Binding-site contacts:
Ligand atom C6 contacts residue THR160 of chain 1.C at 3.9 Å.
Ligand atom C7 contacts residue ILE237 of chain 1.C at 4.4 Å (hydrophobic).
Ligand atom C7 contacts residue ASN158 of chain 1.C at 3.8 Å.
Ligand atom C2 contacts residue ASN158 of chain 1.C at 2.5 Å.
Ligand atom C5 contacts residue ILE237 of chain 1.C at 4.1 Å (hydrophobic).
Ligand atom C8 contacts residue SER212 of chain 1.E at 3.2 Å.
Ligand atom C8 contacts residue ARG200 of chain 1.C at 3.8 Å.
Ligand atom O6 contacts residue THR160 of chain 1.C at 3.2 Å.
Ligand atom N2 contacts residue SER212 of chain 1.E at 3.2 Å (h-bond).
Ligand atom O7 contacts residue ARG200 of chain 1.C at 4.2 Å.
Ligand atom C2 contacts residue ARG215 of chain 1.E at 4.0 Å.
Ligand atom C6 contacts residue ILE237 of chain 1.C at 4.5 Å (hydrophobic).
Ligand atom O5 contacts residue ILE237 of chain 1.C at 4.4 Å.
Ligand atom C8 contacts residue ARG215 of chain 1.E at 4.2 Å.
Ligand atom C2 contacts residue SER212 of chain 1.E at 4.4 Å.
Ligand atom O5 contacts residue ASN158 of chain 1.C at 2.3 Å (h-bond).
Ligand atom O3 contacts residue ARG215 of chain 1.E at 4.1 Å.
Ligand atom N2 contacts residue ASN158 of chain 1.C at 3.0 Å (h-bond).
Ligand atom C7 contacts residue ARG215 of chain 1.E at 3.6 Å.
Ligand atom C8 contacts residue PRO214 of chain 1.E at 3.9 Å (hydrophobic).
Ligand atom C3 contacts residue ASN158 of chain 1.C at 3.8 Å.
Ligand atom O7 contacts residue ARG215 of chain 1.E at 2.5 Å (salt-bridge).
Ligand atom O5 contacts residue ARG215 of chain 1.E at 4.0 Å.
Ligand atom C7 contacts residue PRO214 of chain 1.E at 4.1 Å (hydrophobic).
Ligand atom O7 contacts residue PRO214 of chain 1.E at 3.5 Å.
Ligand atom C7 contacts residue ARG200 of chain 1.C at 4.2 Å.
Ligand atom C1 contacts residue SER212 of chain 1.E at 4.4 Å.
Ligand atom C8 contacts residue ILE237 of chain 1.C at 3.7 Å (hydrophobic).
Ligand atom O7 contacts residue ASN158 of chain 1.C at 4.2 Å.
Ligand atom C4 contacts residue ASN158 of chain 1.C at 4.2 Å.
Ligand atom O6 contacts residue ASN158 of chain 1.C at 4.4 Å.
Ligand atom C8 contacts residue THR160 of chain 1.C at 4.3 Å.
Ligand atom C1 contacts residue ASN158 of chain 1.C at 1.4 Å.
Ligand atom C7 contacts residue SER212 of chain 1.E at 3.8 Å.
Ligand atom C5 contacts residue ASN158 of chain 1.C at 3.6 Å.

A protein and the small-molecule ligand that binds it are described below.
Small molecule (SMILES): CC(=O)N[C@H]1[C@H](O[C@H]2[C@H](O)[C@@H](NC(C)=O)CO[C@@H]2CO)O[C@H](CO)[C@@H](O)[C@@H]1O

Sequence of chain 1.E:
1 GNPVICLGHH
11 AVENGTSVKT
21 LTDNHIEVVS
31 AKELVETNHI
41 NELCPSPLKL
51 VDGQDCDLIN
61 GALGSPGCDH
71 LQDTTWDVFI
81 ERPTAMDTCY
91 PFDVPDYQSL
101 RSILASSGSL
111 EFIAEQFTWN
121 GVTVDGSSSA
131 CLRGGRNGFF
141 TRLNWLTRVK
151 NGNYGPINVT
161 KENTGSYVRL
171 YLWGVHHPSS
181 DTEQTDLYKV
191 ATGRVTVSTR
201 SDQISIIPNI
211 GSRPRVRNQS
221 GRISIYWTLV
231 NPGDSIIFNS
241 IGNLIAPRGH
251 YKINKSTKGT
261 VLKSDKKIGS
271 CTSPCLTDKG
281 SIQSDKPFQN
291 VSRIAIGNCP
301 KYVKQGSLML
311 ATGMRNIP

Sequence of chain 1.C:
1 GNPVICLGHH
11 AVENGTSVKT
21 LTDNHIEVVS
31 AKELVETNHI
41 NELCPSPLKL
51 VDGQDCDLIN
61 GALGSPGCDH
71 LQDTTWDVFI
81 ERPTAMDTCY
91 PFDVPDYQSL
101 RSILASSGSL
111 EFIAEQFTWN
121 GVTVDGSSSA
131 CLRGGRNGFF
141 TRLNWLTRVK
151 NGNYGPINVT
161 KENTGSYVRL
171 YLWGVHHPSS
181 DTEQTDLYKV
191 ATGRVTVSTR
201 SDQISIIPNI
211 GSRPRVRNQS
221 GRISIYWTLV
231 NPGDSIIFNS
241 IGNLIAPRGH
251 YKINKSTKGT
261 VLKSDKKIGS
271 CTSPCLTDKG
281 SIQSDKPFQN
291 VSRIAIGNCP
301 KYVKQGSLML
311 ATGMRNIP